Sequence of chain 2.A:
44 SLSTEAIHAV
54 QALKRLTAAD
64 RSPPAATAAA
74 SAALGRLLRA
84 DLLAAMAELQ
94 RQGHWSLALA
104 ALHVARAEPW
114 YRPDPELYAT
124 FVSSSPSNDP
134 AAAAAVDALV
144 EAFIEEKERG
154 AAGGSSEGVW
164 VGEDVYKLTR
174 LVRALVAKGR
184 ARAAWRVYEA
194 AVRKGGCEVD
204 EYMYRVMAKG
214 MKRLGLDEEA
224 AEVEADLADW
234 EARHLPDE

The protein below binds the small molecule below.
Small molecule (SMILES): Nc1nc(=O)c2ncn([C@@H]3O[C@H](CO[P](=O)(O)O[C@H]4[C@@H](O)[C@H](n5cnc6c(N)ncnc65)O[C@@H]4COP(=O)=O)[C@@H](O[P](=O)(O)OC[C@H]4O[C@@H](n5cnc6c(N)ncnc65)[C@H](O)[C@@H]4O[P](=O)(O)OC[C@H]4OC[C@H](O)[C@@H]4O[P](=O)(O)OC[C@H]4OC[C@H](O)[C@@H]4O)[C@H]3O)c2[nH]1

Binding-site contacts:
Ligand atom N2 contacts residue THR172 of chain 2.A at 2.8 Å (h-bond).
Ligand atom C2 contacts residue ASP203 of chain 2.A at 3.5 Å.
Ligand atom C8 contacts residue TYR169 of chain 2.A at 3.5 Å (hydrophobic).
Ligand atom O2' contacts residue ARG176 of chain 2.A at 3.1 Å.
Ligand atom N1 contacts residue TYR205 of chain 2.A at 3.4 Å.
Ligand atom O6 contacts residue TYR205 of chain 2.A at 3.8 Å.
Ligand atom OP2 contacts residue ARG173 of chain 2.A at 3.8 Å.
Ligand atom C6 contacts residue TYR205 of chain 2.A at 3.5 Å (hydrophobic).
Ligand atom C1' contacts residue TYR169 of chain 2.A at 3.8 Å (hydrophobic).
Ligand atom N2 contacts residue MET206 of chain 2.A at 3.9 Å.
Ligand atom O2' contacts residue THR172 of chain 2.A at 3.8 Å.
Ligand atom O5' contacts residue TYR169 of chain 2.A at 3.9 Å.
Ligand atom C2' contacts residue TYR169 of chain 2.A at 3.7 Å (hydrophobic).
Ligand atom C2 contacts residue TYR205 of chain 2.A at 3.6 Å (hydrophobic).
Ligand atom N7 contacts residue TYR169 of chain 2.A at 3.2 Å.
Ligand atom C6 contacts residue ASP203 of chain 2.A at 3.6 Å.
Ligand atom C6 contacts residue TYR169 of chain 2.A at 3.7 Å (hydrophobic).
Ligand atom N3 contacts residue THR172 of chain 2.A at 3.4 Å (h-bond).
Ligand atom N7 contacts residue TYR205 of chain 2.A at 3.7 Å.
Ligand atom C5 contacts residue TYR169 of chain 2.A at 3.2 Å (hydrophobic).
Ligand atom O6 contacts residue ASP203 of chain 2.A at 3.5 Å (salt-bridge).
Ligand atom OP2 contacts residue ARG176 of chain 2.A at 2.7 Å (salt-bridge).
Ligand atom O6 contacts residue TYR169 of chain 2.A at 3.6 Å (h-bond).
Ligand atom N3 contacts residue TYR205 of chain 2.A at 3.6 Å.
Ligand atom OP2 contacts residue ARG173 of chain 2.A at 3.9 Å.
Ligand atom OP1 contacts residue GLU119 of chain 2.A at 3.6 Å.
Ligand atom N2 contacts residue ASP203 of chain 2.A at 2.8 Å (salt-bridge).
Ligand atom C4 contacts residue TYR169 of chain 2.A at 3.5 Å (hydrophobic).
Ligand atom O2' contacts residue ARG173 of chain 2.A at 3.9 Å.
Ligand atom C5 contacts residue TYR205 of chain 2.A at 3.6 Å (hydrophobic).
Ligand atom C2' contacts residue TYR205 of chain 2.A at 3.6 Å (hydrophobic).
Ligand atom C8 contacts residue TYR205 of chain 2.A at 3.9 Å (hydrophobic).
Ligand atom O4' contacts residue TYR169 of chain 2.A at 3.4 Å.
Ligand atom N9 contacts residue TYR205 of chain 2.A at 3.9 Å.
Ligand atom N9 contacts residue TYR169 of chain 2.A at 3.4 Å.
Ligand atom OP1 contacts residue ARG176 of chain 2.A at 3.8 Å.
Ligand atom P contacts residue ARG176 of chain 2.A at 3.8 Å.
Ligand atom N1 contacts residue ASP203 of chain 2.A at 2.8 Å (salt-bridge).
Ligand atom C4 contacts residue TYR205 of chain 2.A at 3.7 Å (hydrophobic).
Ligand atom C2 contacts residue THR172 of chain 2.A at 3.5 Å.